Sequence of chain 1.X:
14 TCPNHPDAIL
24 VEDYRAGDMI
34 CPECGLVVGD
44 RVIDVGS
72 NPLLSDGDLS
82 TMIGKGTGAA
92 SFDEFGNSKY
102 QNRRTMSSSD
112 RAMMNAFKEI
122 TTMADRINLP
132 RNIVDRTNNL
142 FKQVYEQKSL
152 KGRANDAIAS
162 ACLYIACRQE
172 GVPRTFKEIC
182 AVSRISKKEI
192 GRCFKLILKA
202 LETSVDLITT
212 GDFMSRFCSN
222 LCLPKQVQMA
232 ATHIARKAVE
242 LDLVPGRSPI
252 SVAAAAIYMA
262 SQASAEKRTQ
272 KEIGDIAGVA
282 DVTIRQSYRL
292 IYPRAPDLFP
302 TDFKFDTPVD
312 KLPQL

Sequence of chain 1.IA:
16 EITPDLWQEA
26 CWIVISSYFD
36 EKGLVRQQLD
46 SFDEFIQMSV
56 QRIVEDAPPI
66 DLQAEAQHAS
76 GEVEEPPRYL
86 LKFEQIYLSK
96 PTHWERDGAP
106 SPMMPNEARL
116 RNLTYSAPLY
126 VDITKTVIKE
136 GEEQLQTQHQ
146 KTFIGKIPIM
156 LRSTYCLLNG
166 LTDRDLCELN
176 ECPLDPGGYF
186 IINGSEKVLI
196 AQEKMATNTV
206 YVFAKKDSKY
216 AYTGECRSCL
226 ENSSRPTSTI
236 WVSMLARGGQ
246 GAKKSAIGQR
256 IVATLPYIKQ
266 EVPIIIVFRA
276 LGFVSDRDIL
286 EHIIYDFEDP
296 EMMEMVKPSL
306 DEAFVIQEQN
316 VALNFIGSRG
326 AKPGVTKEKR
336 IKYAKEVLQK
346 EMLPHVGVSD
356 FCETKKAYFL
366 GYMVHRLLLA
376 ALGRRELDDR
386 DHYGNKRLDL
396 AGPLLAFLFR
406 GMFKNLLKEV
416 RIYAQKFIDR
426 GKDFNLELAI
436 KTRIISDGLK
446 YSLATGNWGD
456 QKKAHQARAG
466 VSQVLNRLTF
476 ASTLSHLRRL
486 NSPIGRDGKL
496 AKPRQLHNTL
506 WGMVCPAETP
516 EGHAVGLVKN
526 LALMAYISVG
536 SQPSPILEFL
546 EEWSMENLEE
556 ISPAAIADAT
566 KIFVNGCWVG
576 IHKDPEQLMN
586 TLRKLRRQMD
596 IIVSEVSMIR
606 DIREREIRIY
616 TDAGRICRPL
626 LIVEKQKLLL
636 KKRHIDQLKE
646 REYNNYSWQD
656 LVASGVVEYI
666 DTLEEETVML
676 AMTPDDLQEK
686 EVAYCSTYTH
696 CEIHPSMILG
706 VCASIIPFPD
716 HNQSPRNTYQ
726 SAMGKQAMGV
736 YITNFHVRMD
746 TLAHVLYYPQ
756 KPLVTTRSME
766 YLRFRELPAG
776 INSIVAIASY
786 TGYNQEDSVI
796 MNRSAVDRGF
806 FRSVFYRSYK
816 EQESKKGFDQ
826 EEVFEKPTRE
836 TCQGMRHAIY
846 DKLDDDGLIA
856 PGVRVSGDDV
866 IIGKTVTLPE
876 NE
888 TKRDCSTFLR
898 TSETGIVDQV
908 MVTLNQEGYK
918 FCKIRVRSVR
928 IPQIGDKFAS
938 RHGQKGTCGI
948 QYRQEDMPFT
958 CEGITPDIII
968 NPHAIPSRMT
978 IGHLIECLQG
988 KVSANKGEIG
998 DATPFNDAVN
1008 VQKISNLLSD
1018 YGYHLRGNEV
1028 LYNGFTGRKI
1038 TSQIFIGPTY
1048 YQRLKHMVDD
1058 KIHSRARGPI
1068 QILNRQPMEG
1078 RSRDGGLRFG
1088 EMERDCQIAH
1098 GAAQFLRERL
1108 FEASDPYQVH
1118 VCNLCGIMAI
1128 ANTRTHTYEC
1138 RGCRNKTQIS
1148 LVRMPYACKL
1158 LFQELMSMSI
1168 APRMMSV

Sequence of chain 1.HA:
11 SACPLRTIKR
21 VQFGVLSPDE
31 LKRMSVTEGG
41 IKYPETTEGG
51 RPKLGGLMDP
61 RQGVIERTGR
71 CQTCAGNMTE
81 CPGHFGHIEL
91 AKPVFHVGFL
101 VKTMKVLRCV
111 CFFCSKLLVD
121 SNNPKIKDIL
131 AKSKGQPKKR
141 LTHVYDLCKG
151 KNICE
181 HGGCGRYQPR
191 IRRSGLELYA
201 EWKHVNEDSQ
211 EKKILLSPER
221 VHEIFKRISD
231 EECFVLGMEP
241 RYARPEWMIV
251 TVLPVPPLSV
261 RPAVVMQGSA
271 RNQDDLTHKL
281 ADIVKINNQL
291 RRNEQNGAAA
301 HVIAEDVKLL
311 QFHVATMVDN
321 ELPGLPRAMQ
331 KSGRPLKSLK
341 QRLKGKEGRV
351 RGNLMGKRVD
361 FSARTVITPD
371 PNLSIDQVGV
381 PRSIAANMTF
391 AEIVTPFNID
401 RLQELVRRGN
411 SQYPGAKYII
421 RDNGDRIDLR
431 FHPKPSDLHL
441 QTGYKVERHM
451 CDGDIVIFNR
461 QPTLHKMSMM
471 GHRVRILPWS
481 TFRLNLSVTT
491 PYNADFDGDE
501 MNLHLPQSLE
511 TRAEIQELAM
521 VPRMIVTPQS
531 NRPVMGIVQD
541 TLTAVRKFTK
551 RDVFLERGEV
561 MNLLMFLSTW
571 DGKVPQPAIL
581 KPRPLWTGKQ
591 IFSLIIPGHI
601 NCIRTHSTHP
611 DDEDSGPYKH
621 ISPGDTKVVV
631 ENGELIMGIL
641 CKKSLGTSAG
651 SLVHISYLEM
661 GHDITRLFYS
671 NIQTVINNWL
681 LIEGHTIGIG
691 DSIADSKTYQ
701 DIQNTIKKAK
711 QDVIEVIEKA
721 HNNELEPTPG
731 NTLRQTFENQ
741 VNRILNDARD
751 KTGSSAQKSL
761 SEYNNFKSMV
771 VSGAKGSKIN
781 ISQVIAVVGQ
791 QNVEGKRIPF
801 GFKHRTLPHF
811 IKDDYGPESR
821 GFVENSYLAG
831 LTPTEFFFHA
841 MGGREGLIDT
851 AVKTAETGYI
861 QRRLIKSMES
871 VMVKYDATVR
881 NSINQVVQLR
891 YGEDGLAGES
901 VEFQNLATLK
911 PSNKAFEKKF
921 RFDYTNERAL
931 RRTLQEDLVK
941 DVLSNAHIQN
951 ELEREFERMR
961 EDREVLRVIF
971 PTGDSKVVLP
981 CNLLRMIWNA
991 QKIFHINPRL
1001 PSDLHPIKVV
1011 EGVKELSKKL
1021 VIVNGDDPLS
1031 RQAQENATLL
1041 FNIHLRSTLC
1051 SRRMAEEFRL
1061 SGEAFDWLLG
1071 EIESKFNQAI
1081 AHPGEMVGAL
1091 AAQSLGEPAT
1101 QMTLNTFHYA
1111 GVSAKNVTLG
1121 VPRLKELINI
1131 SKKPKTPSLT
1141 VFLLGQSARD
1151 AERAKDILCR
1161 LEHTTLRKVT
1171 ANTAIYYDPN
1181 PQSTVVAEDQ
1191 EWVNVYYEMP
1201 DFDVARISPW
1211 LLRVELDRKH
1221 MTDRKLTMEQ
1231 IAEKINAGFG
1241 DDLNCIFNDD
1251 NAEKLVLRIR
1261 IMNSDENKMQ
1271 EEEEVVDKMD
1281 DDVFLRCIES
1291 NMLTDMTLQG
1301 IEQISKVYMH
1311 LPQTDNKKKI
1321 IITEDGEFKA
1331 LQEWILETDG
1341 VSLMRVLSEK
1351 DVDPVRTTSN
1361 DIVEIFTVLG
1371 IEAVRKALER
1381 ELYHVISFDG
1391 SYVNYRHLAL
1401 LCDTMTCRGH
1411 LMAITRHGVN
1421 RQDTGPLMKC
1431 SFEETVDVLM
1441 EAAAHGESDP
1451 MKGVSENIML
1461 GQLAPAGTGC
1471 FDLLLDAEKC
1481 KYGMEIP

Binding-site contacts:
Ligand atom O2G contacts residue VAL264 of chain 1.HA at 3.4 Å.
Ligand atom C6 contacts residue W0F1 of chain 1.MB at 3.3 Å.
Ligand atom O2A contacts residue ARG1080 of chain 1.IA at 3.5 Å (salt-bridge).
Ligand atom O3G contacts residue VAL48 of chain 1.X at 3.6 Å.
Ligand atom P contacts residue LYS942 of chain 1.IA at 3.6 Å.
Ligand atom OP1 contacts residue LYS942 of chain 1.IA at 3.0 Å (salt-bridge).
Ligand atom O5' contacts residue LYS942 of chain 1.IA at 3.6 Å.
Ligand atom P contacts residue GLN731 of chain 1.IA at 3.4 Å.
Ligand atom CA' contacts residue ARG460 of chain 1.HA at 3.4 Å.
Ligand atom C5' contacts residue HIS1053 of chain 1.IA at 3.5 Å.
Ligand atom O2' contacts residue LYS1052 of chain 1.IA at 3.5 Å (salt-bridge).
Ligand atom O6 contacts residue W0F1 of chain 1.MB at 3.0 Å (h-bond).
Ligand atom C5' contacts residue GLN468 of chain 1.IA at 3.6 Å.
Ligand atom O3B contacts residue SER50 of chain 1.X at 3.6 Å (h-bond).
Ligand atom CA' contacts residue W0F1 of chain 1.MB at 3.3 Å.
Ligand atom O1G contacts residue MET266 of chain 1.HA at 3.0 Å (h-bond).
Ligand atom C4 contacts residue W0F1 of chain 1.MB at 3.7 Å.
Ligand atom O3' contacts residue MG1 of chain 1.LB at 3.0 Å.
Ligand atom O1A contacts residue MET1075 of chain 1.IA at 3.3 Å.
Ligand atom CA' contacts residue ASP499 of chain 1.HA at 3.7 Å.
Ligand atom O2G contacts residue VAL265 of chain 1.HA at 2.8 Å (h-bond).
Ligand atom O3' contacts residue GLN731 of chain 1.IA at 2.9 Å (h-bond).
Ligand atom O3G contacts residue SER50 of chain 1.X at 2.1 Å (h-bond).
Ligand atom O2G contacts residue MET266 of chain 1.HA at 3.7 Å.
Ligand atom OP1 contacts residue GLN731 of chain 1.IA at 2.7 Å (h-bond).
Ligand atom O2G contacts residue SER50 of chain 1.X at 3.2 Å (h-bond).
Ligand atom CA' contacts residue MG1 of chain 1.LB at 3.1 Å.
Ligand atom PG contacts residue SER50 of chain 1.X at 3.1 Å.
Ligand atom O3' contacts residue ASP499 of chain 1.HA at 2.9 Å (salt-bridge).
Ligand atom OP1 contacts residue GLU516 of chain 1.IA at 3.4 Å (salt-bridge).
Ligand atom OP1 contacts residue LYS934 of chain 1.IA at 3.2 Å (salt-bridge).
Ligand atom O2' contacts residue LYS1058 of chain 1.IA at 3.5 Å (salt-bridge).
Ligand atom N1 contacts residue W0F1 of chain 1.MB at 3.5 Å (h-bond).
Ligand atom C5 contacts residue W0F1 of chain 1.MB at 3.6 Å.
Ligand atom C4' contacts residue HIS1053 of chain 1.IA at 3.6 Å.
Ligand atom O2' contacts residue ARG460 of chain 1.HA at 2.4 Å (salt-bridge).
Ligand atom C2' contacts residue ARG460 of chain 1.HA at 3.7 Å.
Ligand atom O3' contacts residue GLN468 of chain 1.IA at 3.5 Å (h-bond).
Ligand atom O3' contacts residue ARG460 of chain 1.HA at 3.7 Å.
Ligand atom C2' contacts residue W0F1 of chain 1.MB at 3.3 Å.

This small molecule binds to this protein.
Small molecule (SMILES): CO[C@H]1[C@@H](O)[C@H](n2cnc3c(=O)[nH]c(N)nc32)O[C@@H]1CO[P](=O)(O)O[C@H]1[C@@H](O)[C@H](n2ccc(=O)[nH]c2=O)O[C@@H]1CO[P](=O)(O)O[C@H]1[C@@H](O)[C@H](n2ccc(=O)[nH]c2=O)O[C@@H]1CO[P](=O)(O)O[C@H]1[C@@H](O)[C@H](n2ccc(N)nc2=O)O[C@@H]1CO[P](=O)(O)O[C@H]1[C@@H](O)[C@H](n2cnc3c(N)ncnc32)O[C@@H]1CO[P](=O)(O)O[C@H]1[C@@H](O)[C@H](n2cnc3c(N)ncnc32)O[C@@H]1CO[P](=O)(O)O[C@H]1[C@@H](O)[C@H](n2ccc(N)nc2=O)O[C@@H]1CO[P](=O)(O)O[C@H]1[C@@H](O)[C@H](n2ccc(=O)[nH]c2=O)O[C@@H]1CO[P](=O)(O)O[C@H]1[C@@H](O)[C@H](n2cnc3c(N)ncnc32)O[C@@H]1CO[P](=O)(O)O[P](=O)(O)OP(=O)(O)O